Sequence of chain 1.B:
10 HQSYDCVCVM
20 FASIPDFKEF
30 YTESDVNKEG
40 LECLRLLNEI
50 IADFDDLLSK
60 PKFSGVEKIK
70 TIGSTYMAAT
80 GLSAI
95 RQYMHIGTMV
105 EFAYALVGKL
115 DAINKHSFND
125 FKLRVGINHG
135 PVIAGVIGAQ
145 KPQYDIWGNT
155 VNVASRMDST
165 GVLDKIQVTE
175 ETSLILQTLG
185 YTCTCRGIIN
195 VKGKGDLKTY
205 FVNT

Sequence of chain 1.A:
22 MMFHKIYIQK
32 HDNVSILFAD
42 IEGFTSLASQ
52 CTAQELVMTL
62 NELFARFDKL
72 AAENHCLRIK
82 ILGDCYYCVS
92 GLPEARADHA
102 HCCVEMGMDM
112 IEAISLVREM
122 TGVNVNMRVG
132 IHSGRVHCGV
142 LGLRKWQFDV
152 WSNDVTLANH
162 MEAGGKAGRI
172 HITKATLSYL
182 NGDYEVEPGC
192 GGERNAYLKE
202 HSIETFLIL

A protein and the small-molecule ligand that binds it are described below.
Small molecule (SMILES): CNc1ccccc1C(=O)O[C@H]1[C@@H](O)[C@H](n2cnc3c(=O)[nH]cnc32)O[C@@H]1CO[P](=O)(O)O[P](=O)(O)OP(=O)(O)O

Binding-site contacts:
Ligand atom O4' contacts residue ASP85 of chain 1.A at 3.5 Å (salt-bridge).
Ligand atom O2G contacts residue ILE42 of chain 1.A at 3.3 Å (h-bond).
Ligand atom N9 contacts residue GLY84 of chain 1.A at 3.3 Å.
Ligand atom N7 contacts residue GLY84 of chain 1.A at 3.5 Å (h-bond).
Ligand atom N1 contacts residue ASP149 of chain 1.B at 2.9 Å (salt-bridge).
Ligand atom C2 contacts residue ILE150 of chain 1.B at 3.0 Å (hydrophobic).
Ligand atom O5' contacts residue ASP85 of chain 1.A at 2.9 Å (salt-bridge).
Ligand atom C2 contacts residue ASP149 of chain 1.B at 3.2 Å.
Ligand atom PG contacts residue THR46 of chain 1.A at 3.3 Å.
Ligand atom CA contacts residue PHE45 of chain 1.A at 3.6 Å (hydrophobic).
Ligand atom O2G contacts residue MN1 of chain 1.E at 2.8 Å.
Ligand atom O1B contacts residue ASP85 of chain 1.A at 3.5 Å (salt-bridge).
Ligand atom O1B contacts residue MN1 of chain 1.E at 2.3 Å.
Ligand atom C8 contacts residue LEU83 of chain 1.A at 3.4 Å (hydrophobic).
Ligand atom CA3 contacts residue GLY152 of chain 1.B at 3.3 Å.
Ligand atom O2' contacts residue ASN156 of chain 1.B at 3.1 Å.
Ligand atom C2' contacts residue ASN156 of chain 1.B at 3.4 Å.
Ligand atom O1G contacts residue LYS196 of chain 1.B at 2.6 Å.
Ligand atom O2B contacts residue LYS196 of chain 1.B at 2.9 Å (salt-bridge).
Ligand atom O5' contacts residue MN1 of chain 1.D at 3.4 Å.
Ligand atom C4 contacts residue GLY84 of chain 1.A at 3.4 Å.
Ligand atom O3G contacts residue THR46 of chain 1.A at 2.7 Å (h-bond).
Ligand atom PB contacts residue MN1 of chain 1.E at 3.1 Å.
Ligand atom C4' contacts residue PHE45 of chain 1.A at 3.5 Å (hydrophobic).
Ligand atom O3B contacts residue ASP85 of chain 1.A at 3.3 Å (salt-bridge).
Ligand atom O3G contacts residue GLY44 of chain 1.A at 3.2 Å.
Ligand atom PA contacts residue MN1 of chain 1.D at 3.3 Å.
Ligand atom OA contacts residue ASN156 of chain 1.B at 2.8 Å (h-bond).
Ligand atom CA contacts residue ASN156 of chain 1.B at 3.4 Å.
Ligand atom O3G contacts residue PHE45 of chain 1.A at 2.5 Å (h-bond).
Ligand atom O2A contacts residue MN1 of chain 1.D at 2.3 Å.
Ligand atom O3B contacts residue ASP41 of chain 1.A at 2.7 Å (salt-bridge).
Ligand atom C3' contacts residue ASN156 of chain 1.B at 3.4 Å.
Ligand atom C5 contacts residue GLY84 of chain 1.A at 3.4 Å.
Ligand atom O1G contacts residue THR46 of chain 1.A at 3.1 Å (h-bond).
Ligand atom O3B contacts residue MN1 of chain 1.D at 2.9 Å.
Ligand atom PG contacts residue MN1 of chain 1.E at 3.4 Å.
Ligand atom O3B contacts residue MN1 of chain 1.E at 2.7 Å.
Ligand atom O6 contacts residue LYS69 of chain 1.B at 3.2 Å.
Ligand atom N7 contacts residue LEU83 of chain 1.A at 3.3 Å.